Sequence of chain 1.C:
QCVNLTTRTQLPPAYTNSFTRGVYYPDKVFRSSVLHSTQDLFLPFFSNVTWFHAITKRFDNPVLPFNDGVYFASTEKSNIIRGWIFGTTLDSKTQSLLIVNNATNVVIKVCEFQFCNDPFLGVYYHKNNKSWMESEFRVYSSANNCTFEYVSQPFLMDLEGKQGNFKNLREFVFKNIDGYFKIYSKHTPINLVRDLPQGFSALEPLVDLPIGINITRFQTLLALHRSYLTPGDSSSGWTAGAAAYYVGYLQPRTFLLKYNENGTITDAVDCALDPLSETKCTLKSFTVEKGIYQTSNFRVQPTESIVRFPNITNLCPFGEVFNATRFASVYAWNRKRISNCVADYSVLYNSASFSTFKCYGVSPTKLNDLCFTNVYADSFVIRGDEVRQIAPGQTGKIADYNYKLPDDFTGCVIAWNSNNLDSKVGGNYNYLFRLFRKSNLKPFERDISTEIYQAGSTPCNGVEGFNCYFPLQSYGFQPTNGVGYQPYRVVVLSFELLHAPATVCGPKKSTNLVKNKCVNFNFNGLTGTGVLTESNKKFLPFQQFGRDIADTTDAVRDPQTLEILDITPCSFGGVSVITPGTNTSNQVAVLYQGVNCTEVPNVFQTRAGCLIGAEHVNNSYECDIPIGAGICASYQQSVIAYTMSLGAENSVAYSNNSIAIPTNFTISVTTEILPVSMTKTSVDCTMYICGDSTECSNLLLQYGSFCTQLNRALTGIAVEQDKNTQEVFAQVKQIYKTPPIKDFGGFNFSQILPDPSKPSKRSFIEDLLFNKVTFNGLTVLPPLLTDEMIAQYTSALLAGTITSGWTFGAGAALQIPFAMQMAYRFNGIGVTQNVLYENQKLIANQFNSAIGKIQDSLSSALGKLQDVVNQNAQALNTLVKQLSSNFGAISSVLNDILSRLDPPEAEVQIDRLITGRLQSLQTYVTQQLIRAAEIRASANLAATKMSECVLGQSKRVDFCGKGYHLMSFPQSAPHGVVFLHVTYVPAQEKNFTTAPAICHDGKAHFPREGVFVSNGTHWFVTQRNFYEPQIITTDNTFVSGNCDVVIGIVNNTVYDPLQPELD

Binding-site contacts:
Ligand atom C3 contacts residue ASN1163 of chain 1.C at 3.8 Å.
Ligand atom O5 contacts residue ASN1163 of chain 1.C at 2.4 Å (h-bond).
Ligand atom N2 contacts residue ASN1163 of chain 1.C at 2.9 Å (h-bond).
Ligand atom C5 contacts residue ASN1163 of chain 1.C at 3.6 Å.
Ligand atom C1 contacts residue ASN1163 of chain 1.C at 1.4 Å.
Ligand atom C2 contacts residue ASN1163 of chain 1.C at 2.5 Å.
Ligand atom C7 contacts residue ASN1163 of chain 1.C at 3.6 Å.
Ligand atom O7 contacts residue ASN1163 of chain 1.C at 4.0 Å.
Ligand atom C4 contacts residue ASN1163 of chain 1.C at 4.2 Å.

A small-molecule ligand and the protein it binds are described below.
Small molecule (SMILES): CC(=O)N[C@H]1[C@H](O[C@H]2[C@H](O)[C@@H](NC(C)=O)CO[C@@H]2CO)O[C@H](CO)[C@@H](O)[C@@H]1O